The small molecule below binds the protein below.
Small molecule (SMILES): CC(=O)N[C@H]1[C@H](O[C@H]2[C@H](O)[C@@H](NC(C)=O)CO[C@@H]2CO)O[C@H](CO)[C@@H](O[C@@H]2O[C@H](CO)[C@@H](O)[C@H](O[C@H]3O[C@H](CO)[C@@H](O)[C@H](O)[C@@H]3O)[C@@H]2O)[C@@H]1O

Sequence of chain 3.B:
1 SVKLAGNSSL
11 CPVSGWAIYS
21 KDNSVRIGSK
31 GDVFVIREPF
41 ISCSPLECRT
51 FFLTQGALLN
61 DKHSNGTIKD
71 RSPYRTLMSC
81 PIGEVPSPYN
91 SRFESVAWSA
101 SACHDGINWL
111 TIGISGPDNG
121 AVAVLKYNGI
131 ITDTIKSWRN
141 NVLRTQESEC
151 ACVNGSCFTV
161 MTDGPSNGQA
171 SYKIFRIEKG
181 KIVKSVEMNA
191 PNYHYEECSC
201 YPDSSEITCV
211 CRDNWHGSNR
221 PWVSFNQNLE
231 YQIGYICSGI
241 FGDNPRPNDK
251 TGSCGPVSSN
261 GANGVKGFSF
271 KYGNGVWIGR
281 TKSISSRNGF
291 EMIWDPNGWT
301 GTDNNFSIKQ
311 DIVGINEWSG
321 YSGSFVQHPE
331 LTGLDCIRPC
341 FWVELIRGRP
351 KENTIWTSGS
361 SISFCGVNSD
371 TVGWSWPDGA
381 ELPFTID

Binding-site contacts:
Ligand atom N2 contacts residue ILE355 of chain 3.B at 4.0 Å.
Ligand atom C2 contacts residue ASN65 of chain 3.B at 2.4 Å.
Ligand atom C5 contacts residue ASN65 of chain 3.B at 3.6 Å.
Ligand atom C7 contacts residue LYS62 of chain 3.B at 4.1 Å.
Ligand atom C7 contacts residue ASN65 of chain 3.B at 3.3 Å.
Ligand atom C8 contacts residue ILE355 of chain 3.B at 3.9 Å (hydrophobic).
Ligand atom O7 contacts residue LYS62 of chain 3.B at 3.6 Å.
Ligand atom C3 contacts residue ASN65 of chain 3.B at 3.7 Å.
Ligand atom C7 contacts residue ILE355 of chain 3.B at 4.0 Å (hydrophobic).
Ligand atom N2 contacts residue ASN65 of chain 3.B at 3.0 Å (h-bond).
Ligand atom O5 contacts residue ASN65 of chain 3.B at 2.3 Å (h-bond).
Ligand atom O7 contacts residue ASN65 of chain 3.B at 3.1 Å (h-bond).
Ligand atom C4 contacts residue ASN65 of chain 3.B at 4.2 Å.
Ligand atom C8 contacts residue LYS62 of chain 3.B at 3.8 Å.
Ligand atom C1 contacts residue ILE355 of chain 3.B at 4.3 Å (hydrophobic).
Ligand atom C8 contacts residue ILE386 of chain 3.B at 3.6 Å (hydrophobic).
Ligand atom C1 contacts residue ASN65 of chain 3.B at 1.4 Å.